Sequence of chain 1.G:
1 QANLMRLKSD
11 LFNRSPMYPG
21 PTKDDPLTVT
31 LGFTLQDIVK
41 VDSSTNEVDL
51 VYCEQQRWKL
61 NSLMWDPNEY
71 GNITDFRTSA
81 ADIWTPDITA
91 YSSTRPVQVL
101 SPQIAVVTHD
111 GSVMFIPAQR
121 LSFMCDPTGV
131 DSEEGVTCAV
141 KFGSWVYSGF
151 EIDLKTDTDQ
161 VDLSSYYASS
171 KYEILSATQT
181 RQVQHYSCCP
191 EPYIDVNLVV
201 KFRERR

Sequence of chain 1.H:
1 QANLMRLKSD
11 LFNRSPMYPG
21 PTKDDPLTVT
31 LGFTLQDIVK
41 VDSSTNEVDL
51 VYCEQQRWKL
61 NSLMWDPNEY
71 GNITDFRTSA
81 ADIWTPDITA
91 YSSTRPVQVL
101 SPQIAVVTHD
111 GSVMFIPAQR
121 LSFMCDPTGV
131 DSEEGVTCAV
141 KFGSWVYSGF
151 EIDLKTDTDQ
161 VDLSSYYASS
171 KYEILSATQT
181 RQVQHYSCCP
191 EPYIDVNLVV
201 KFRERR

This small molecule binds to this protein.
Small molecule (SMILES): C[N+](C)(C)CCS

Binding-site contacts:
Ligand atom C3 contacts residue TYR91 of chain 1.G at 3.9 Å (hydrophobic).
Ligand atom SD contacts residue CYS53 of chain 1.H at 2.1 Å (h-bond).
Ligand atom C5 contacts residue TYR186 of chain 1.G at 3.8 Å (hydrophobic).
Ligand atom C3 contacts residue SER144 of chain 1.G at 4.4 Å.
Ligand atom SD contacts residue GLN36 of chain 1.H at 4.1 Å.
Ligand atom N1 contacts residue TYR186 of chain 1.G at 4.4 Å.
Ligand atom C3 contacts residue TRP145 of chain 1.G at 4.3 Å (hydrophobic).
Ligand atom C1 contacts residue TRP145 of chain 1.G at 4.0 Å (hydrophobic).
Ligand atom C4 contacts residue TYR186 of chain 1.G at 3.6 Å (hydrophobic).
Ligand atom SD contacts residue TRP145 of chain 1.G at 4.0 Å.
Ligand atom C2 contacts residue TRP145 of chain 1.G at 3.8 Å (hydrophobic).
Ligand atom C1 contacts residue CYS53 of chain 1.H at 3.8 Å (hydrophobic).